Sequence of chain 1.A:
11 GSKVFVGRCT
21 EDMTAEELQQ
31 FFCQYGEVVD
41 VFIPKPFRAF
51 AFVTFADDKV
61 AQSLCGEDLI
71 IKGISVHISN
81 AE

Binding-site contacts:
Ligand atom O4 contacts residue SER79 of chain 1.A at 3.2 Å (h-bond).
Ligand atom N1 contacts residue PHE15 of chain 1.A at 3.5 Å.
Ligand atom O4 contacts residue ARG18 of chain 1.A at 2.7 Å (salt-bridge).
Ligand atom O5' contacts residue ARG48 of chain 1.A at 2.6 Å (salt-bridge).
Ligand atom O6 contacts residue LYS13 of chain 1.A at 3.1 Å.
Ligand atom O2 contacts residue PHE52 of chain 1.A at 3.3 Å.
Ligand atom C2 contacts residue PO41 of chain 1.C at 3.0 Å.
Ligand atom C5' contacts residue PHE50 of chain 1.A at 3.6 Å (hydrophobic).
Ligand atom N3 contacts residue PO41 of chain 1.C at 2.7 Å (h-bond).
Ligand atom C4 contacts residue ARG18 of chain 1.A at 3.5 Å.
Ligand atom C2' contacts residue GLU82 of chain 1.A at 3.5 Å.
Ligand atom C4 contacts residue PO41 of chain 1.C at 3.4 Å.
Ligand atom N3 contacts residue PHE15 of chain 1.A at 3.5 Å.
Ligand atom C6 contacts residue PHE15 of chain 1.A at 3.5 Å (hydrophobic).
Ligand atom N1 contacts residue GLU82 of chain 1.A at 2.6 Å (salt-bridge).
Ligand atom O4 contacts residue PO41 of chain 1.C at 3.6 Å (h-bond).
Ligand atom N7 contacts residue LYS13 of chain 1.A at 2.9 Å (salt-bridge).
Ligand atom OP1 contacts residue ARG48 of chain 1.A at 3.4 Å (salt-bridge).
Ligand atom N3 contacts residue PHE52 of chain 1.A at 3.5 Å.
Ligand atom O2 contacts residue PHE15 of chain 1.A at 3.4 Å.
Ligand atom O5' contacts residue PHE42 of chain 1.A at 3.6 Å.
Ligand atom C1' contacts residue PHE15 of chain 1.A at 3.6 Å (hydrophobic).
Ligand atom N2 contacts residue GLU82 of chain 1.A at 2.7 Å (salt-bridge).
Ligand atom O2 contacts residue PO41 of chain 1.C at 2.5 Å (h-bond).
Ligand atom C5 contacts residue PHE52 of chain 1.A at 3.5 Å (hydrophobic).
Ligand atom O4' contacts residue PHE15 of chain 1.A at 3.3 Å.
Ligand atom C1' contacts residue PHE42 of chain 1.A at 3.5 Å (hydrophobic).
Ligand atom O2 contacts residue ALA81 of chain 1.A at 3.5 Å.
Ligand atom C5' contacts residue ARG48 of chain 1.A at 3.5 Å.
Ligand atom N9 contacts residue PHE52 of chain 1.A at 3.5 Å.
Ligand atom N3 contacts residue ASN80 of chain 1.A at 3.0 Å (h-bond).
Ligand atom O3' contacts residue PHE15 of chain 1.A at 3.5 Å.
Ligand atom C2 contacts residue PHE52 of chain 1.A at 3.5 Å (hydrophobic).
Ligand atom C2 contacts residue GLU82 of chain 1.A at 3.1 Å.
Ligand atom O4' contacts residue PHE52 of chain 1.A at 3.4 Å.
Ligand atom C4 contacts residue PHE52 of chain 1.A at 3.3 Å (hydrophobic).
Ligand atom O2 contacts residue GLU82 of chain 1.A at 3.0 Å (salt-bridge).
Ligand atom C4' contacts residue ARG48 of chain 1.A at 3.4 Å.
Ligand atom O4' contacts residue PHE42 of chain 1.A at 3.4 Å.
Ligand atom C2 contacts residue PHE15 of chain 1.A at 3.5 Å (hydrophobic).

A protein and the small-molecule ligand that binds it are described below.
Small molecule (SMILES): Cc1cn([C@H]2C[C@H](O[P](=O)(O)OC[C@H]3O[C@@H](n4cc(C)c(=O)[nH]c4=O)C[C@@H]3O[P](=O)(O)OC[C@H]3O[C@@H](n4cnc5c(=O)nc(N)[nH]c54)C[C@@H]3O[P](=O)(O)OC[C@H]3O[C@@H](n4cnc5c(N)ncnc54)C[C@@H]3O[P](=O)(O)OC[C@H]3O[C@@H](n4cnc5c(=O)nc(N)[nH]c54)C[C@@H]3O[P](=O)(O)OC[C@H]3O[C@@H](n4ccc(N)nc4=O)C[C@@H]3O[P](=O)(O)OC[C@H]3O[C@@H](n4cnc5c(=O)nc(N)[nH]c54)C[C@@H]3O[P](=O)(O)OC[C@H]3O[C@@H](n4cc(C)c(=O)[nH]c4=O)C[C@@H]3O[P](=O)(O)OC[C@H]3O[C@@H](n4cc(C)c(=O)[nH]c4=O)C[C@@H]3O)[C@@H](COP(=O)=O)O2)c(=O)[nH]c1=O